Sequence of chain 13.D:
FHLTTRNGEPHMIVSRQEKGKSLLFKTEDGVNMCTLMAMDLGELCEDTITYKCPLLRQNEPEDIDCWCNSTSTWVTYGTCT

Binding-site contacts:
Ligand atom C8 contacts residue SER70 of chain 13.D at 3.7 Å.
Ligand atom O7 contacts residue ASN69 of chain 13.D at 3.8 Å.
Ligand atom C6 contacts residue LEU24 of chain 13.D at 4.5 Å (hydrophobic).
Ligand atom C5 contacts residue VAL31 of chain 13.D at 4.2 Å (hydrophobic).
Ligand atom O6 contacts residue NAG1 of chain 13.X at 3.0 Å.
Ligand atom O1 contacts residue ASN69 of chain 13.D at 2.1 Å (h-bond).
Ligand atom O5 contacts residue ASN69 of chain 13.D at 2.8 Å (h-bond).
Ligand atom C6 contacts residue ASN69 of chain 13.D at 4.4 Å.
Ligand atom C5 contacts residue ASN69 of chain 13.D at 3.7 Å.
Ligand atom C2 contacts residue VAL31 of chain 13.D at 4.0 Å (hydrophobic).
Ligand atom C1 contacts residue VAL31 of chain 13.D at 4.3 Å (hydrophobic).
Ligand atom C4 contacts residue NAG1 of chain 13.X at 3.2 Å.
Ligand atom C3 contacts residue VAL31 of chain 13.D at 3.0 Å (hydrophobic).
Ligand atom C8 contacts residue ARG57 of chain 13.D at 4.2 Å.
Ligand atom O4 contacts residue NAG1 of chain 13.X at 3.0 Å.
Ligand atom O3 contacts residue VAL31 of chain 13.D at 3.6 Å.
Ligand atom O1 contacts residue VAL31 of chain 13.D at 3.4 Å (h-bond).
Ligand atom C6 contacts residue NAG1 of chain 13.X at 4.3 Å.
Ligand atom C7 contacts residue ASN69 of chain 13.D at 3.8 Å.
Ligand atom O4 contacts residue VAL31 of chain 13.D at 3.3 Å.
Ligand atom C5 contacts residue NAG1 of chain 13.X at 4.4 Å.
Ligand atom C7 contacts residue SER70 of chain 13.D at 4.4 Å.
Ligand atom C6 contacts residue MET33 of chain 13.D at 3.5 Å (hydrophobic).
Ligand atom C5 contacts residue MET33 of chain 13.D at 3.7 Å (hydrophobic).
Ligand atom O1 contacts residue SER70 of chain 13.D at 4.2 Å.
Ligand atom N2 contacts residue ASN69 of chain 13.D at 4.3 Å.
Ligand atom N2 contacts residue VAL31 of chain 13.D at 4.0 Å.
Ligand atom C8 contacts residue ASN69 of chain 13.D at 3.4 Å.
Ligand atom C2 contacts residue ASN69 of chain 13.D at 4.2 Å.
Ligand atom C1 contacts residue ASN69 of chain 13.D at 2.7 Å.
Ligand atom O3 contacts residue NAG1 of chain 13.X at 2.6 Å (h-bond).
Ligand atom O5 contacts residue MET33 of chain 13.D at 4.2 Å.
Ligand atom O1 contacts residue MET33 of chain 13.D at 3.9 Å.
Ligand atom C4 contacts residue VAL31 of chain 13.D at 3.8 Å (hydrophobic).
Ligand atom C3 contacts residue NAG1 of chain 13.X at 3.7 Å.

The small molecule below binds the protein below.
Small molecule (SMILES): CC(=O)N[C@@H]1[C@@H](O)[C@H](O)[C@@H](CO)O[C@H]1O